The protein below binds the small molecule below.
Small molecule (SMILES): CC(=O)N[C@@H]1[C@@H](O)[C@H](O)[C@@H](CO)O[C@H]1O

Sequence of chain 24.A:
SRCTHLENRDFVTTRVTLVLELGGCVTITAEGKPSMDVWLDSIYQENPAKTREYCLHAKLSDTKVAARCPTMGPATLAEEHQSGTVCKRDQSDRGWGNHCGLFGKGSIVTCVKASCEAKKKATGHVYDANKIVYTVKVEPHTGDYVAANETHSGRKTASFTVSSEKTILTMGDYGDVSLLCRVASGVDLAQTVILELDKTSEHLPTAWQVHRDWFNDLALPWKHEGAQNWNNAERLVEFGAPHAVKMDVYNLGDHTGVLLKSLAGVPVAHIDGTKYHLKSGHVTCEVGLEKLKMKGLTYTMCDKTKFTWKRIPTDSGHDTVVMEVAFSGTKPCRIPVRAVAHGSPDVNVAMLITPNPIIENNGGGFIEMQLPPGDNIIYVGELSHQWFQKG

Binding-site contacts:
Ligand atom C5 contacts residue HIS104 of chain 24.A at 3.6 Å.
Ligand atom C4 contacts residue ASN154 of chain 24.C at 4.2 Å.
Ligand atom C2 contacts residue GLU155 of chain 24.C at 3.7 Å.
Ligand atom C7 contacts residue ASN154 of chain 24.C at 3.3 Å.
Ligand atom N2 contacts residue ASN154 of chain 24.C at 2.9 Å (h-bond).
Ligand atom O7 contacts residue ASN154 of chain 24.C at 3.2 Å (h-bond).
Ligand atom C5 contacts residue ASN154 of chain 24.C at 3.6 Å.
Ligand atom C7 contacts residue GLU155 of chain 24.C at 3.9 Å.
Ligand atom O5 contacts residue ASN154 of chain 24.C at 2.3 Å (h-bond).
Ligand atom C3 contacts residue ASN154 of chain 24.C at 3.7 Å.
Ligand atom C8 contacts residue GLU155 of chain 24.C at 3.8 Å.
Ligand atom O3 contacts residue GLU155 of chain 24.C at 4.3 Å.
Ligand atom C6 contacts residue HIS104 of chain 24.A at 4.0 Å.
Ligand atom C3 contacts residue GLU155 of chain 24.C at 3.7 Å.
Ligand atom C1 contacts residue HIS104 of chain 24.A at 3.4 Å.
Ligand atom C2 contacts residue ASN154 of chain 24.C at 2.4 Å.
Ligand atom C8 contacts residue ASN154 of chain 24.C at 3.6 Å.
Ligand atom C1 contacts residue GLU155 of chain 24.C at 3.9 Å.
Ligand atom O5 contacts residue HIS104 of chain 24.A at 3.1 Å (h-bond).
Ligand atom C1 contacts residue ASN154 of chain 24.C at 1.4 Å.
Ligand atom N2 contacts residue GLU155 of chain 24.C at 3.0 Å (salt-bridge).

Sequence of chain 24.C:
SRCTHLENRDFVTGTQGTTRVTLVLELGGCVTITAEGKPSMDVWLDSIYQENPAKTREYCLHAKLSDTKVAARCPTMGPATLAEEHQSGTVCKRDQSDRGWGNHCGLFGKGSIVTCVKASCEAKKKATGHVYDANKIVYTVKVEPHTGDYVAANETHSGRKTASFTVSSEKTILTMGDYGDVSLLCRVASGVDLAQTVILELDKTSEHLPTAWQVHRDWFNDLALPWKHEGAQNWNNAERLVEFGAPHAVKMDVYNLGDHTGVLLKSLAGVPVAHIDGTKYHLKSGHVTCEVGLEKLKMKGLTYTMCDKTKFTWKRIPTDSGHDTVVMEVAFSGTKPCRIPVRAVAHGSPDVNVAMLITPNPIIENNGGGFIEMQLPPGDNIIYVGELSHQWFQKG